Binding-site contacts:
Ligand atom N2 contacts residue ASN143 of chain 6.A at 3.5 Å (h-bond).
Ligand atom C7 contacts residue ASN143 of chain 6.A at 3.9 Å.
Ligand atom C5 contacts residue ARG142 of chain 6.A at 4.2 Å.
Ligand atom C4 contacts residue ASN143 of chain 6.A at 3.0 Å.
Ligand atom O4 contacts residue ASN143 of chain 6.A at 4.2 Å.
Ligand atom O4 contacts residue ARG142 of chain 6.A at 3.1 Å.
Ligand atom O7 contacts residue ASN153 of chain 6.A at 3.8 Å.
Ligand atom C2 contacts residue ASN153 of chain 6.A at 3.8 Å.
Ligand atom C6 contacts residue ASN143 of chain 6.A at 3.0 Å.
Ligand atom O5 contacts residue ASN143 of chain 6.A at 2.4 Å (h-bond).
Ligand atom C2 contacts residue ASN143 of chain 6.A at 2.5 Å.
Ligand atom O3 contacts residue ASN143 of chain 6.A at 3.8 Å.
Ligand atom C1 contacts residue ASN143 of chain 6.A at 1.4 Å.
Ligand atom O3 contacts residue ASN153 of chain 6.A at 2.1 Å (h-bond).
Ligand atom O6 contacts residue ASN143 of chain 6.A at 2.7 Å (h-bond).
Ligand atom O6 contacts residue ARG142 of chain 6.A at 3.8 Å.
Ligand atom O4 contacts residue ASN153 of chain 6.A at 3.9 Å.
Ligand atom C3 contacts residue ASN153 of chain 6.A at 3.4 Å.
Ligand atom C5 contacts residue ASN143 of chain 6.A at 3.1 Å.
Ligand atom C4 contacts residue ASN153 of chain 6.A at 3.8 Å.
Ligand atom O7 contacts residue ASN143 of chain 6.A at 3.5 Å (h-bond).
Ligand atom O3 contacts residue GLY154 of chain 6.A at 4.4 Å.
Ligand atom C6 contacts residue ARG142 of chain 6.A at 3.4 Å.
Ligand atom C7 contacts residue ASN153 of chain 6.A at 4.2 Å.
Ligand atom N2 contacts residue ASN153 of chain 6.A at 4.3 Å.
Ligand atom C3 contacts residue ASN143 of chain 6.A at 3.3 Å.
Ligand atom C4 contacts residue ARG142 of chain 6.A at 3.9 Å.

Sequence of chain 6.A:
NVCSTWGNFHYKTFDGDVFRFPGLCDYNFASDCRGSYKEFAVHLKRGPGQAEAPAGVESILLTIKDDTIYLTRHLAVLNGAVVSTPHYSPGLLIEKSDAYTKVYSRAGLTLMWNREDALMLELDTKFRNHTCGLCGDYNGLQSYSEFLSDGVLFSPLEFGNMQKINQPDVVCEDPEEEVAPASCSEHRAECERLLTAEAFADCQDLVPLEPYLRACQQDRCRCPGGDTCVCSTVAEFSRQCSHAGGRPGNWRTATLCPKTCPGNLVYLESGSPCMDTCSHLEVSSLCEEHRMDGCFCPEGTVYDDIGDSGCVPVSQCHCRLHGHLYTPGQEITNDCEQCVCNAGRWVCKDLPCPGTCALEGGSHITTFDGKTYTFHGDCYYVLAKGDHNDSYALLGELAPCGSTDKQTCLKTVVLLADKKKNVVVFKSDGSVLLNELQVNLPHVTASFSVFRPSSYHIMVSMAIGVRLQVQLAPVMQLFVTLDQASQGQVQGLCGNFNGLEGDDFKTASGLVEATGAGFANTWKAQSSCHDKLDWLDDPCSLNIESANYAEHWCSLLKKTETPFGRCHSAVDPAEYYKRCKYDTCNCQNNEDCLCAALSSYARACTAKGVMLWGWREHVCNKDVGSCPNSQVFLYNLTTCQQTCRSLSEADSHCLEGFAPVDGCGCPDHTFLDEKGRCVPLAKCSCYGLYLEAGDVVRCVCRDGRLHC

The protein below binds the small molecule below.
Small molecule (SMILES): CC(=O)N[C@@H]1[C@@H](O)[C@H](O)[C@@H](CO)O[C@H]1O